This small molecule binds to this protein.
Small molecule (SMILES): O=P(O)(O)OC[C@H]1O[C@](O)(COP(=O)(O)O)[C@@H](O)[C@@H]1O

Sequence of chain 1.A:
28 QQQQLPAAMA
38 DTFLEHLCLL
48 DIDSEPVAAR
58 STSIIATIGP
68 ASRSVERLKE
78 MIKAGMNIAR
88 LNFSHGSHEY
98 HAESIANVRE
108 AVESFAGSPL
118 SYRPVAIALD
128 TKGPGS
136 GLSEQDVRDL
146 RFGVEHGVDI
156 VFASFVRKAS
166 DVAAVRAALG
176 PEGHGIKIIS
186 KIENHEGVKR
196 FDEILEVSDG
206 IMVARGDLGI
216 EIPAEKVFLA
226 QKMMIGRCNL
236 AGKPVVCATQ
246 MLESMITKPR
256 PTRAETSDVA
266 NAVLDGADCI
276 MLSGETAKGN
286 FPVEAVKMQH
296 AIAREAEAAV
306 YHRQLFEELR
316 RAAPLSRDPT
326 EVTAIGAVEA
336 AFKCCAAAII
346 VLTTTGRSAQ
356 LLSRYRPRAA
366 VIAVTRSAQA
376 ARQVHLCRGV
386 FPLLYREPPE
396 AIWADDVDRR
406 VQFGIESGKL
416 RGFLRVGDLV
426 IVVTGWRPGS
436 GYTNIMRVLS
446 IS

Binding-site contacts:
Ligand atom O5 contacts residue LEU347 of chain 1.A at 3.5 Å (h-bond).
Ligand atom O3P contacts residue TRP398 of chain 1.A at 2.7 Å (h-bond).
Ligand atom P1 contacts residue ARG405 of chain 1.A at 3.2 Å.
Ligand atom C5 contacts residue GLY434 of chain 1.A at 3.6 Å.
Ligand atom O5P contacts residue SER435 of chain 1.A at 3.0 Å (h-bond).
Ligand atom O3P contacts residue PRO433 of chain 1.A at 3.4 Å.
Ligand atom P2 contacts residue SER353 of chain 1.A at 3.6 Å.
Ligand atom P2 contacts residue THR349 of chain 1.A at 3.6 Å.
Ligand atom O4 contacts residue GLY434 of chain 1.A at 2.4 Å (h-bond).
Ligand atom O6P contacts residue THR349 of chain 1.A at 3.6 Å.
Ligand atom C6 contacts residue THR438 of chain 1.A at 3.7 Å.
Ligand atom O4P contacts residue SER435 of chain 1.A at 3.6 Å.
Ligand atom O2 contacts residue GLY430 of chain 1.A at 3.0 Å (h-bond).
Ligand atom O6 contacts residue SER435 of chain 1.A at 3.7 Å.
Ligand atom O3 contacts residue ARG432 of chain 1.A at 2.6 Å (salt-bridge).
Ligand atom O3 contacts residue GLY430 of chain 1.A at 3.1 Å.
Ligand atom O5P contacts residue THR350 of chain 1.A at 2.6 Å (h-bond).
Ligand atom O4 contacts residue GLY436 of chain 1.A at 3.7 Å.
Ligand atom O6P contacts residue THR348 of chain 1.A at 2.3 Å (h-bond).
Ligand atom O4P contacts residue GLY436 of chain 1.A at 3.0 Å (h-bond).
Ligand atom C3 contacts residue ARG432 of chain 1.A at 3.4 Å.
Ligand atom O1P contacts residue PRO433 of chain 1.A at 3.4 Å.
Ligand atom O5P contacts residue THR349 of chain 1.A at 3.6 Å (h-bond).
Ligand atom O4 contacts residue THR438 of chain 1.A at 3.6 Å.
Ligand atom O4 contacts residue TYR437 of chain 1.A at 2.9 Å (h-bond).
Ligand atom O3 contacts residue TRP398 of chain 1.A at 3.7 Å.
Ligand atom P2 contacts residue THR348 of chain 1.A at 3.5 Å.
Ligand atom O1P contacts residue GLY434 of chain 1.A at 2.8 Å (h-bond).
Ligand atom C1 contacts residue TRP398 of chain 1.A at 3.8 Å (hydrophobic).
Ligand atom C4 contacts residue GLY434 of chain 1.A at 3.3 Å.
Ligand atom O6P contacts residue ARG352 of chain 1.A at 3.8 Å.
Ligand atom C3 contacts residue GLY434 of chain 1.A at 3.5 Å.
Ligand atom O2P contacts residue ARG405 of chain 1.A at 2.6 Å (salt-bridge).
Ligand atom O4P contacts residue SER353 of chain 1.A at 3.4 Å (h-bond).
Ligand atom O6 contacts residue THR349 of chain 1.A at 3.2 Å (h-bond).
Ligand atom O6P contacts residue SER353 of chain 1.A at 2.9 Å (h-bond).
Ligand atom C6 contacts residue LEU347 of chain 1.A at 3.4 Å (hydrophobic).
Ligand atom O1 contacts residue ARG405 of chain 1.A at 3.4 Å (salt-bridge).
Ligand atom O3P contacts residue ARG405 of chain 1.A at 3.0 Å (salt-bridge).
Ligand atom C1 contacts residue ARG405 of chain 1.A at 3.7 Å.